Sequence of chain 1.A:
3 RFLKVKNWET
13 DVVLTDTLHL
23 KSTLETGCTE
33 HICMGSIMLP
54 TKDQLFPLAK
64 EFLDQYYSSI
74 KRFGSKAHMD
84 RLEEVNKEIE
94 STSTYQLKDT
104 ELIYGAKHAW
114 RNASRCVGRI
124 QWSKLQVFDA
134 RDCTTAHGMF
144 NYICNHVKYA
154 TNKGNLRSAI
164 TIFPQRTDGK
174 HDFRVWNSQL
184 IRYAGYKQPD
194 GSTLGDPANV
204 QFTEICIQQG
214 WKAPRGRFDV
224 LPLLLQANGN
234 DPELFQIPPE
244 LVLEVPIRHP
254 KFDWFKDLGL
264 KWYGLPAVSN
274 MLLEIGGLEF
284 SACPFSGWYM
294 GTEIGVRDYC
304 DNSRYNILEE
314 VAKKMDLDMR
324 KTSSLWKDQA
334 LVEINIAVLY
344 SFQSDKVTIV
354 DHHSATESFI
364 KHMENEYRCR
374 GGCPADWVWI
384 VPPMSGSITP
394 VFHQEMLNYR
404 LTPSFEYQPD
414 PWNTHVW

The small molecule below binds the protein below.
Small molecule (SMILES): Nc1ccc2ccc(CCNCCCc3cccc(F)c3)cc2n1

Sequence of chain 1.B:
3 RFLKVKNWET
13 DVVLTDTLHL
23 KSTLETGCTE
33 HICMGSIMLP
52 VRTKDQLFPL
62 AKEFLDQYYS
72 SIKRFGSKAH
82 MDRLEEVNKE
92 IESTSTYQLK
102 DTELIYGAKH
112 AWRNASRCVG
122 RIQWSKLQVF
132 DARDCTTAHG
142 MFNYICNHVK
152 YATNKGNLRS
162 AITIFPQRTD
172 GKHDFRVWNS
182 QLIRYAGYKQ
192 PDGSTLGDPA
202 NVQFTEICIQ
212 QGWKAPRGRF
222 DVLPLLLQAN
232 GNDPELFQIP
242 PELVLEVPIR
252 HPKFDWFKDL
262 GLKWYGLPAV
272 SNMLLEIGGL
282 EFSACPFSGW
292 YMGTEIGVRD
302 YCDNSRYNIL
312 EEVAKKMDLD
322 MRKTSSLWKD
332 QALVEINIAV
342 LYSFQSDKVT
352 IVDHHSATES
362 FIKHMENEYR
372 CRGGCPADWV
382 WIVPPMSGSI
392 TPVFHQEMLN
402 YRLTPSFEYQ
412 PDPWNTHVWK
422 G

Binding-site contacts:
Ligand atom C14 contacts residue HEM1 of chain 1.C at 3.5 Å.
Ligand atom C24 contacts residue TRP10 of chain 1.B at 3.7 Å (hydrophobic).
Ligand atom C09 contacts residue GLU296 of chain 1.A at 3.6 Å.
Ligand atom C07 contacts residue VAL271 of chain 1.A at 3.3 Å (hydrophobic).
Ligand atom N02 contacts residue TYR292 of chain 1.A at 3.7 Å.
Ligand atom C06 contacts residue PHE288 of chain 1.A at 3.7 Å (hydrophobic).
Ligand atom C09 contacts residue HEM1 of chain 1.C at 3.4 Å.
Ligand atom C24 contacts residue LEU41 of chain 1.A at 4.0 Å (hydrophobic).
Ligand atom N02 contacts residue GLU296 of chain 1.A at 2.9 Å (salt-bridge).
Ligand atom N02 contacts residue PRO269 of chain 1.A at 3.6 Å.
Ligand atom C10 contacts residue GLU296 of chain 1.A at 3.5 Å.
Ligand atom C25 contacts residue MET40 of chain 1.A at 3.6 Å (hydrophobic).
Ligand atom N01 contacts residue HEM1 of chain 1.C at 3.9 Å.
Ligand atom C12 contacts residue VAL271 of chain 1.A at 3.5 Å (hydrophobic).
Ligand atom C26 contacts residue TYR410 of chain 1.A at 3.5 Å (hydrophobic).
Ligand atom C02 contacts residue GLU296 of chain 1.A at 3.5 Å.
Ligand atom C07 contacts residue HEM1 of chain 1.C at 3.5 Å.
Ligand atom C03 contacts residue HEM1 of chain 1.C at 3.2 Å.
Ligand atom N02 contacts residue TRP291 of chain 1.A at 2.8 Å (h-bond).
Ligand atom C06 contacts residue HEM1 of chain 1.C at 3.3 Å.
Ligand atom C08 contacts residue VAL271 of chain 1.A at 3.6 Å (hydrophobic).
Ligand atom F23 contacts residue TRP10 of chain 1.B at 3.5 Å.
Ligand atom N01 contacts residue GLU296 of chain 1.A at 2.6 Å (salt-bridge).
Ligand atom C26 contacts residue MET40 of chain 1.A at 3.4 Å (hydrophobic).
Ligand atom N02 contacts residue HEM1 of chain 1.C at 3.8 Å.
Ligand atom C05 contacts residue HEM1 of chain 1.C at 3.7 Å.
Ligand atom C08 contacts residue HEM1 of chain 1.C at 3.8 Å.
Ligand atom C11 contacts residue HEM1 of chain 1.C at 3.3 Å.
Ligand atom C12 contacts residue HEM1 of chain 1.C at 4.0 Å.
Ligand atom C02 contacts residue TRP291 of chain 1.A at 4.0 Å (hydrophobic).
Ligand atom C21 contacts residue MET40 of chain 1.A at 3.9 Å (hydrophobic).
Ligand atom C25 contacts residue LEU41 of chain 1.A at 3.4 Å (hydrophobic).
Ligand atom C06 contacts residue VAL271 of chain 1.A at 3.7 Å (hydrophobic).
Ligand atom C10 contacts residue HEM1 of chain 1.C at 3.7 Å.
Ligand atom C02 contacts residue HEM1 of chain 1.C at 3.7 Å.
Ligand atom C16 contacts residue TRP382 of chain 1.A at 4.0 Å (hydrophobic).
Ligand atom C16 contacts residue HEM1 of chain 1.C at 4.0 Å.
Ligand atom C04 contacts residue HEM1 of chain 1.C at 3.2 Å.
Ligand atom C02 contacts residue PRO269 of chain 1.A at 4.0 Å (hydrophobic).
Ligand atom N13 contacts residue HEM1 of chain 1.C at 3.5 Å (h-bond).